Binding-site contacts:
Ligand atom O6 contacts residue LYS306 of chain 1.A at 4.1 Å.
Ligand atom O4 contacts residue GLY309 of chain 1.A at 4.3 Å.
Ligand atom O5 contacts residue ASN339 of chain 1.A at 2.2 Å (h-bond).
Ligand atom C4 contacts residue ASN339 of chain 1.A at 4.2 Å.
Ligand atom C5 contacts residue ASN339 of chain 1.A at 3.5 Å.
Ligand atom C1 contacts residue GLY309 of chain 1.A at 4.0 Å.
Ligand atom C2 contacts residue ASN339 of chain 1.A at 2.6 Å.
Ligand atom C6 contacts residue GLY309 of chain 1.A at 3.9 Å.
Ligand atom C4 contacts residue GLY309 of chain 1.A at 4.3 Å.
Ligand atom C6 contacts residue ASN339 of chain 1.A at 4.5 Å.
Ligand atom C3 contacts residue ASN339 of chain 1.A at 3.9 Å.
Ligand atom C8 contacts residue ASN339 of chain 1.A at 4.3 Å.
Ligand atom C5 contacts residue ASP310 of chain 1.A at 4.4 Å.
Ligand atom C6 contacts residue LYS306 of chain 1.A at 3.6 Å.
Ligand atom C5 contacts residue GLY309 of chain 1.A at 3.4 Å.
Ligand atom C1 contacts residue ASN339 of chain 1.A at 1.4 Å.
Ligand atom O7 contacts residue ASN339 of chain 1.A at 3.0 Å (h-bond).
Ligand atom C6 contacts residue ASP310 of chain 1.A at 4.2 Å.
Ligand atom C7 contacts residue ASN339 of chain 1.A at 3.3 Å.
Ligand atom N2 contacts residue ASN339 of chain 1.A at 3.1 Å (h-bond).
Ligand atom O5 contacts residue GLY309 of chain 1.A at 3.9 Å.

This small molecule binds to this protein.
Small molecule (SMILES): CC(=O)N[C@@H]1[C@@H](O)[C@H](O)[C@@H](CO)O[C@H]1O

Sequence of chain 1.A:
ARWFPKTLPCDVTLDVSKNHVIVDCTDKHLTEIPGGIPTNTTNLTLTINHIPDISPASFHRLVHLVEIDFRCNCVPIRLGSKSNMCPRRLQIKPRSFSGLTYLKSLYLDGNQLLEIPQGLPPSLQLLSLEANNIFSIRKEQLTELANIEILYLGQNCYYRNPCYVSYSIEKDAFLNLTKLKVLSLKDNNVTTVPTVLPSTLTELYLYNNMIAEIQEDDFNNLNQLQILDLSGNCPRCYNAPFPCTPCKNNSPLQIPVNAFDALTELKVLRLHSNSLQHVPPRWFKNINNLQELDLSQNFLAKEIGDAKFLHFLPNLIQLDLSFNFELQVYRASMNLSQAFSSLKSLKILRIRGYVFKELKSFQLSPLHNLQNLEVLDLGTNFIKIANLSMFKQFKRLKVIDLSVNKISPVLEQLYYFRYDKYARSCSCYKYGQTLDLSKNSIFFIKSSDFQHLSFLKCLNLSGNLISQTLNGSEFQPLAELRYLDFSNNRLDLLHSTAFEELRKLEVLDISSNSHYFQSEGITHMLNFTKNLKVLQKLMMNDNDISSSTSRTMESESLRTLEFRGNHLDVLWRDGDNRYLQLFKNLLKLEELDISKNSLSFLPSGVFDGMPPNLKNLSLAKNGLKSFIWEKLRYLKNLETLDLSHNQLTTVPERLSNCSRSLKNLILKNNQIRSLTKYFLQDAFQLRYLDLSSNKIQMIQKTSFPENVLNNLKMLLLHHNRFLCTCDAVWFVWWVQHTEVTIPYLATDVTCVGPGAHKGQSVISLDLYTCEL